Sequence of chain 25.C:
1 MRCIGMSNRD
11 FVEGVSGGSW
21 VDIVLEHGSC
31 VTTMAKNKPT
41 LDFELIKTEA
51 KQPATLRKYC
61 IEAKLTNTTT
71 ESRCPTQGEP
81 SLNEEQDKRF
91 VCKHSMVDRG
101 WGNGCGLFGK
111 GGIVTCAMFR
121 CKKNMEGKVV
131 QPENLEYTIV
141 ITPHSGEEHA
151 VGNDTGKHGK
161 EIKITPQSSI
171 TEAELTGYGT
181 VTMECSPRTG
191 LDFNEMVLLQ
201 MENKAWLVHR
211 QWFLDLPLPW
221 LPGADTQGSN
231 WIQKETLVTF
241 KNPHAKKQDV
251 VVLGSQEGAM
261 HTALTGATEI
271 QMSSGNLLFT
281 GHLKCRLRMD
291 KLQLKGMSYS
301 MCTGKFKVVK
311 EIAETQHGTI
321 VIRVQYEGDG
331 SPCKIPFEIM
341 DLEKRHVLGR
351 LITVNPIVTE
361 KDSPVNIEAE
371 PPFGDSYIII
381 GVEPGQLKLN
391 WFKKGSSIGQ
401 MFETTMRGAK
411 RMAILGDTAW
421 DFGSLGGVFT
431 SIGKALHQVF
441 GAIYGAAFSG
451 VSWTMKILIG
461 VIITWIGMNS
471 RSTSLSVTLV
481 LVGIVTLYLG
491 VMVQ

Sequence of chain 24.E:
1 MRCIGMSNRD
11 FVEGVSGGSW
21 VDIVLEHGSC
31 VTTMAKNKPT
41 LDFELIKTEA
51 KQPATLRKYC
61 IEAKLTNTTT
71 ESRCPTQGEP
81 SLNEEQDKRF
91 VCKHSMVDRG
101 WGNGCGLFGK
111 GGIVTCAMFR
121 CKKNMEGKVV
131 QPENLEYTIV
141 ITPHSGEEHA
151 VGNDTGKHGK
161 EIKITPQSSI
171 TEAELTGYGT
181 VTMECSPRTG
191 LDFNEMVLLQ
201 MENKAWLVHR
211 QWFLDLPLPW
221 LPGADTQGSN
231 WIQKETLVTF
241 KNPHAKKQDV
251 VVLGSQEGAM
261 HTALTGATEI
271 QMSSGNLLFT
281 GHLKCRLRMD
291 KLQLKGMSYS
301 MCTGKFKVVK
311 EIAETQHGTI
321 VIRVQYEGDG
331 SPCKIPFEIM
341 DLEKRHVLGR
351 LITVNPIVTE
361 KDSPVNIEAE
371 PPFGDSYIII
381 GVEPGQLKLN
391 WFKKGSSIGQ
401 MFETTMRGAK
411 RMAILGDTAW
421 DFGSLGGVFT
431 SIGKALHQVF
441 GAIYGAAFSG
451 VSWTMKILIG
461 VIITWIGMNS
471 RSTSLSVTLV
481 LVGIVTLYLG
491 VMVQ

Binding-site contacts:
Ligand atom C3 contacts residue ASN67 of chain 25.C at 3.8 Å.
Ligand atom O5 contacts residue ASN67 of chain 25.C at 2.4 Å (h-bond).
Ligand atom C7 contacts residue MET118 of chain 25.C at 4.0 Å (hydrophobic).
Ligand atom C2 contacts residue MET118 of chain 25.C at 4.5 Å (hydrophobic).
Ligand atom O7 contacts residue SER300 of chain 24.E at 4.3 Å.
Ligand atom O7 contacts residue ASN67 of chain 25.C at 3.3 Å (h-bond).
Ligand atom N2 contacts residue SER300 of chain 24.E at 3.9 Å.
Ligand atom C1 contacts residue ASN67 of chain 25.C at 1.4 Å.
Ligand atom C7 contacts residue SER300 of chain 24.E at 3.4 Å.
Ligand atom C1 contacts residue MET118 of chain 25.C at 4.1 Å (hydrophobic).
Ligand atom C2 contacts residue ASN67 of chain 25.C at 2.5 Å.
Ligand atom C8 contacts residue SER300 of chain 24.E at 1.9 Å.
Ligand atom C8 contacts residue MET118 of chain 25.C at 3.8 Å (hydrophobic).
Ligand atom C7 contacts residue PHE90 of chain 25.C at 4.2 Å (hydrophobic).
Ligand atom C5 contacts residue ASN67 of chain 25.C at 3.7 Å.
Ligand atom C7 contacts residue ASN67 of chain 25.C at 3.3 Å.
Ligand atom C8 contacts residue ARG89 of chain 25.C at 3.3 Å.
Ligand atom N2 contacts residue MET118 of chain 25.C at 3.6 Å.
Ligand atom C4 contacts residue ASN67 of chain 25.C at 4.2 Å.
Ligand atom C8 contacts residue PHE90 of chain 25.C at 3.7 Å (hydrophobic).
Ligand atom O7 contacts residue PHE90 of chain 25.C at 4.4 Å.
Ligand atom C8 contacts residue ASN67 of chain 25.C at 4.4 Å.
Ligand atom N2 contacts residue ASN67 of chain 25.C at 2.9 Å (h-bond).

A small-molecule ligand and the protein it binds are described below.
Small molecule (SMILES): CC(=O)N[C@@H]1[C@@H](O)[C@H](O)[C@@H](CO)O[C@H]1O